Binding-site contacts:
Ligand atom O2 contacts residue GLN77 of chain 1.B at 3.1 Å (h-bond).
Ligand atom O23 contacts residue THR235 of chain 1.B at 3.4 Å.
Ligand atom C32 contacts residue ASP232 of chain 1.B at 3.5 Å.
Ligand atom O12 contacts residue GLY234 of chain 1.B at 3.5 Å (h-bond).
Ligand atom O31 contacts residue GLY234 of chain 1.B at 3.6 Å.
Ligand atom N3 contacts residue GLY234 of chain 1.B at 3.0 Å (h-bond).
Ligand atom C44 contacts residue GLY38 of chain 1.B at 3.6 Å.
Ligand atom C37 contacts residue ASP232 of chain 1.B at 3.2 Å.
Ligand atom C16 contacts residue GLY234 of chain 1.B at 3.4 Å.
Ligand atom O31 contacts residue ASP232 of chain 1.B at 2.6 Å (salt-bridge).
Ligand atom N5 contacts residue PRO74 of chain 1.B at 2.9 Å (h-bond).
Ligand atom N12 contacts residue THR236 of chain 1.B at 3.5 Å (h-bond).
Ligand atom O23 contacts residue ARG239 of chain 1.B at 3.6 Å.
Ligand atom O12 contacts residue THR236 of chain 1.B at 3.1 Å (h-bond).
Ligand atom C11 contacts residue GLY17 of chain 1.B at 3.4 Å.
Ligand atom O12 contacts residue THR235 of chain 1.B at 3.4 Å.
Ligand atom C54 contacts residue TYR75 of chain 1.B at 3.4 Å (hydrophobic).
Ligand atom N12 contacts residue GLY234 of chain 1.B at 3.6 Å (h-bond).
Ligand atom C38 contacts residue GLY38 of chain 1.B at 3.4 Å.
Ligand atom O32 contacts residue TYR75 of chain 1.B at 3.2 Å.
Ligand atom C15 contacts residue GLY15 of chain 1.B at 3.1 Å.
Ligand atom C32 contacts residue ASP36 of chain 1.B at 3.6 Å.
Ligand atom C13 contacts residue GLY234 of chain 1.B at 3.3 Å.
Ligand atom C45 contacts residue TYR202 of chain 1.B at 3.6 Å (hydrophobic).
Ligand atom C41 contacts residue PRO74 of chain 1.B at 3.5 Å (hydrophobic).
Ligand atom O4 contacts residue TYR202 of chain 1.B at 2.5 Å (h-bond).
Ligand atom O31 contacts residue ASP36 of chain 1.B at 2.5 Å (salt-bridge).
Ligand atom O2 contacts residue THR76 of chain 1.B at 3.4 Å.
Ligand atom C54 contacts residue PRO74 of chain 1.B at 3.2 Å (hydrophobic).
Ligand atom O32 contacts residue THR76 of chain 1.B at 2.9 Å (h-bond).
Ligand atom C11 contacts residue GLY234 of chain 1.B at 3.4 Å.
Ligand atom C14 contacts residue SER233 of chain 1.B at 3.0 Å.
Ligand atom N4 contacts residue GLY38 of chain 1.B at 3.0 Å (h-bond).
Ligand atom N11 contacts residue THR236 of chain 1.B at 2.5 Å (h-bond).
Ligand atom N2 contacts residue GLY234 of chain 1.B at 3.6 Å (h-bond).
Ligand atom C43 contacts residue PRO74 of chain 1.B at 3.5 Å (hydrophobic).
Ligand atom C36 contacts residue LEU34 of chain 1.B at 3.4 Å (hydrophobic).
Ligand atom C22 contacts residue GLN77 of chain 1.B at 3.5 Å.
Ligand atom O22 contacts residue GLN77 of chain 1.B at 3.3 Å.
Ligand atom C35 contacts residue GLN77 of chain 1.B at 3.4 Å.

A small-molecule ligand and the protein it binds are described below.
Small molecule (SMILES): Cc1cc(C)n(COC(=O)N[C@@H](CS(C)(=O)=O)C(=O)N[C@@H](CC(C)C)[C@@H](O)C[C@@H](C)C(=O)N[C@H](C(=O)NCC(C)C)C(C)C)n1

Sequence of chain 1.B:
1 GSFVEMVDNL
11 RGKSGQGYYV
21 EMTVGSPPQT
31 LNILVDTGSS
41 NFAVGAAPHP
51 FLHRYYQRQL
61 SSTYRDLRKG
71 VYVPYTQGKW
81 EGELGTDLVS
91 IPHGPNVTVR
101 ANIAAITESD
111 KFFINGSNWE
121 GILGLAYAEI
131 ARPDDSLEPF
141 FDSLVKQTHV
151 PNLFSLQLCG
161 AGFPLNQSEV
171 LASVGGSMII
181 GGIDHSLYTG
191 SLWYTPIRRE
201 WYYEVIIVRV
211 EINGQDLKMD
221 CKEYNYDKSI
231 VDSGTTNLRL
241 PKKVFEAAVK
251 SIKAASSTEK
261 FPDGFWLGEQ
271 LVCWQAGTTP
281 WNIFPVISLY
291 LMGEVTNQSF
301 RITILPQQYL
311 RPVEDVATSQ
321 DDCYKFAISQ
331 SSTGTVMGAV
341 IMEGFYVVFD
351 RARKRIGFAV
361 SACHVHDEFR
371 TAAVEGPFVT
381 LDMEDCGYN